A protein and the small-molecule ligand that binds it are described below.
Small molecule (SMILES): CC(=O)N[C@@H]1[C@@H](O)[C@@H](O)[C@@H](CO)O[C@@H]1O

Binding-site contacts:
Ligand atom O4 contacts residue LEU213 of chain 2.A at 3.1 Å (h-bond).
Ligand atom C6 contacts residue HIS217 of chain 2.A at 3.6 Å.
Ligand atom C7 contacts residue GLY105 of chain 2.A at 3.8 Å.
Ligand atom O6 contacts residue HIS217 of chain 2.A at 3.3 Å (h-bond).
Ligand atom O3 contacts residue GLY105 of chain 2.A at 3.0 Å (h-bond).
Ligand atom C6 contacts residue SER214 of chain 2.A at 3.4 Å.
Ligand atom O7 contacts residue GLY105 of chain 2.A at 2.9 Å (h-bond).
Ligand atom O7 contacts residue LEU213 of chain 2.A at 3.7 Å.
Ligand atom N2 contacts residue ASN129 of chain 2.A at 3.5 Å (h-bond).
Ligand atom O5 contacts residue SER1 of chain 2.I at 2.3 Å (h-bond).
Ligand atom O3 contacts residue ASP87 of chain 2.A at 2.5 Å (salt-bridge).
Ligand atom C7 contacts residue SO41 of chain 2.D at 4.0 Å.
Ligand atom C3 contacts residue SER1 of chain 2.I at 2.9 Å.
Ligand atom C8 contacts residue SO41 of chain 2.D at 3.9 Å.
Ligand atom C2 contacts residue SO41 of chain 2.D at 3.9 Å.
Ligand atom C6 contacts residue LEU213 of chain 2.A at 3.8 Å (hydrophobic).
Ligand atom O3 contacts residue ASN129 of chain 2.A at 2.9 Å (h-bond).
Ligand atom C5 contacts residue PHE127 of chain 2.A at 3.9 Å (hydrophobic).
Ligand atom O6 contacts residue SER214 of chain 2.A at 2.6 Å (h-bond).
Ligand atom C2 contacts residue SER1 of chain 2.I at 2.4 Å.
Ligand atom C4 contacts residue PHE127 of chain 2.A at 3.7 Å (hydrophobic).
Ligand atom N2 contacts residue SO41 of chain 2.D at 3.1 Å (h-bond).
Ligand atom O3 contacts residue GLY104 of chain 2.A at 3.8 Å.
Ligand atom C3 contacts residue PHE127 of chain 2.A at 3.5 Å (hydrophobic).
Ligand atom O4 contacts residue ALA86 of chain 2.A at 3.8 Å.
Ligand atom C4 contacts residue ALA86 of chain 2.A at 4.0 Å (hydrophobic).
Ligand atom C7 contacts residue ASN129 of chain 2.A at 3.8 Å.
Ligand atom O3 contacts residue PHE127 of chain 2.A at 3.9 Å.
Ligand atom C4 contacts residue ASP87 of chain 2.A at 3.5 Å.
Ligand atom O4 contacts residue GLY212 of chain 2.A at 3.3 Å.
Ligand atom N2 contacts residue SER1 of chain 2.I at 2.8 Å (h-bond).
Ligand atom C3 contacts residue ASN129 of chain 2.A at 3.3 Å.
Ligand atom C4 contacts residue SER1 of chain 2.I at 3.4 Å.
Ligand atom C3 contacts residue ASP87 of chain 2.A at 3.5 Å.
Ligand atom C1 contacts residue SER1 of chain 2.I at 1.4 Å.
Ligand atom C2 contacts residue LEU213 of chain 2.A at 3.9 Å (hydrophobic).
Ligand atom C5 contacts residue SER1 of chain 2.I at 2.8 Å.
Ligand atom O7 contacts residue GLY104 of chain 2.A at 3.8 Å.
Ligand atom O4 contacts residue ASP87 of chain 2.A at 2.7 Å (salt-bridge).
Ligand atom O5 contacts residue LEU213 of chain 2.A at 3.6 Å.

Sequence of chain 2.A:
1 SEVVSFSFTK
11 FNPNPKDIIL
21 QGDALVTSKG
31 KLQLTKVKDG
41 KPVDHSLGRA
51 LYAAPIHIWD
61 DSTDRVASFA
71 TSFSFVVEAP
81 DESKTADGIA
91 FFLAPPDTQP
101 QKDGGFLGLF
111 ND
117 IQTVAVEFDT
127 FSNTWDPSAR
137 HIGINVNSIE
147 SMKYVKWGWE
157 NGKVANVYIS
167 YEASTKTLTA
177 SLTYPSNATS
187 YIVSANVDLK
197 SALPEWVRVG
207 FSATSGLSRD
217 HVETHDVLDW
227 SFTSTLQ